Sequence of chain 1.C:
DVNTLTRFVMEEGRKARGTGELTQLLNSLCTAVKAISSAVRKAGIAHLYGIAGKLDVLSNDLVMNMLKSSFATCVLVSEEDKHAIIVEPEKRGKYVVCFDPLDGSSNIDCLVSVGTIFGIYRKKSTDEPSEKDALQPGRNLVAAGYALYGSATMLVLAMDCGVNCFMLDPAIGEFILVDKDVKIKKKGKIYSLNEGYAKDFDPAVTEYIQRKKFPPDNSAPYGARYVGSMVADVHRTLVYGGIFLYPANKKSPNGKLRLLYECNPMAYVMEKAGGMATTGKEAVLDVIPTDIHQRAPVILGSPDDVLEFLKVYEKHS

Sequence of chain 1.A:
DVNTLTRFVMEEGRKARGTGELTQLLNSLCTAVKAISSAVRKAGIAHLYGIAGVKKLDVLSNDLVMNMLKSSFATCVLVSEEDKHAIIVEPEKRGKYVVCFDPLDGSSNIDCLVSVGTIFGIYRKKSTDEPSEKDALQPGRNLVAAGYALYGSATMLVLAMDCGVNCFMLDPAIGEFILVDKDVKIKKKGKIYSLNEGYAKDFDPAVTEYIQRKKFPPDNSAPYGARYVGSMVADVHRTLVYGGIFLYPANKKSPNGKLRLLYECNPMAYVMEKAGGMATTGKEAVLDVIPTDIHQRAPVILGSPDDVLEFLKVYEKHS

Binding-site contacts:
Ligand atom N9 contacts residue GLY27 of chain 1.A at 3.1 Å.
Ligand atom N7 contacts residue GLY22 of chain 1.A at 3.4 Å.
Ligand atom C10 contacts residue GLY29 of chain 1.A at 3.2 Å.
Ligand atom O13 contacts residue GLY29 of chain 1.A at 3.9 Å.
Ligand atom O12 contacts residue GLY29 of chain 1.A at 3.3 Å.
Ligand atom C10 contacts residue GLY27 of chain 1.A at 3.7 Å.
Ligand atom S1 contacts residue MET19 of chain 1.A at 3.8 Å.
Ligand atom O11 contacts residue GLY22 of chain 1.A at 3.8 Å.
Ligand atom N9 contacts residue THR28 of chain 1.A at 3.6 Å.
Ligand atom C2 contacts residue 94V1 of chain 1.K at 3.8 Å.
Ligand atom N3 contacts residue 94V1 of chain 1.K at 3.3 Å.
Ligand atom N7 contacts residue GLY27 of chain 1.A at 3.0 Å (h-bond).
Ligand atom N9 contacts residue GLY22 of chain 1.A at 3.7 Å.
Ligand atom C4 contacts residue 94V1 of chain 1.K at 3.2 Å.
Ligand atom C4 contacts residue ARG23 of chain 1.A at 3.8 Å.
Ligand atom C15 contacts residue GLY22 of chain 1.A at 3.6 Å.
Ligand atom O12 contacts residue THR32 of chain 1.A at 3.1 Å (h-bond).
Ligand atom C10 contacts residue GLY22 of chain 1.A at 3.5 Å.
Ligand atom O12 contacts residue LEU31 of chain 1.A at 3.3 Å (h-bond).
Ligand atom C19 contacts residue GLY22 of chain 1.A at 3.8 Å.
Ligand atom N7 contacts residue GLY29 of chain 1.A at 3.6 Å.
Ligand atom C16 contacts residue GLY22 of chain 1.A at 3.7 Å.
Ligand atom C4 contacts residue THR28 of chain 1.C at 3.6 Å.
Ligand atom CL20 contacts residue GLY27 of chain 1.A at 3.7 Å.
Ligand atom O13 contacts residue THR28 of chain 1.A at 3.7 Å.
Ligand atom S8 contacts residue GLY29 of chain 1.A at 3.7 Å.
Ligand atom N9 contacts residue GLY29 of chain 1.A at 3.2 Å (h-bond).
Ligand atom C17 contacts residue GLY22 of chain 1.A at 3.8 Å.
Ligand atom BR6 contacts residue GLY29 of chain 1.C at 3.7 Å.
Ligand atom O11 contacts residue THR32 of chain 1.A at 3.0 Å (h-bond).
Ligand atom C14 contacts residue GLY22 of chain 1.A at 3.5 Å.
Ligand atom C5 contacts residue 94V1 of chain 1.K at 3.6 Å.
Ligand atom C15 contacts residue THR32 of chain 1.A at 3.4 Å.
Ligand atom BR6 contacts residue MET19 of chain 1.A at 3.8 Å.
Ligand atom C17 contacts residue VAL18 of chain 1.A at 3.7 Å (hydrophobic).
Ligand atom CL20 contacts residue ALA25 of chain 1.A at 3.7 Å.
Ligand atom O13 contacts residue GLY27 of chain 1.A at 3.5 Å.
Ligand atom O11 contacts residue GLY29 of chain 1.A at 3.1 Å.
Ligand atom O12 contacts residue GLU30 of chain 1.A at 3.7 Å.
Ligand atom C5 contacts residue ARG23 of chain 1.A at 3.7 Å.

This protein binds this small molecule.
Small molecule (SMILES): O=C(Nc1ncc(Br)s1)NS(=O)(=O)c1ccccc1Cl